Binding-site contacts:
Ligand atom O7 contacts residue ASN696 of chain 1.C at 3.3 Å (h-bond).
Ligand atom C8 contacts residue GLY1118 of chain 1.C at 3.6 Å.
Ligand atom C1 contacts residue ASN696 of chain 1.C at 1.4 Å.
Ligand atom O5 contacts residue ASP783 of chain 1.A at 4.2 Å.
Ligand atom O5 contacts residue ASN696 of chain 1.C at 2.4 Å (h-bond).
Ligand atom C5 contacts residue ASN696 of chain 1.C at 3.7 Å.
Ligand atom N2 contacts residue ASN696 of chain 1.C at 2.9 Å (h-bond).
Ligand atom C8 contacts residue ILE1117 of chain 1.C at 4.4 Å (hydrophobic).
Ligand atom C4 contacts residue ASN696 of chain 1.C at 4.2 Å.
Ligand atom C2 contacts residue ASN696 of chain 1.C at 2.4 Å.
Ligand atom C3 contacts residue ASN696 of chain 1.C at 3.8 Å.
Ligand atom C8 contacts residue ASN696 of chain 1.C at 4.4 Å.
Ligand atom C7 contacts residue ASN696 of chain 1.C at 3.2 Å.

The protein below binds the small molecule below.
Small molecule (SMILES): CC(=O)N[C@@H]1[C@@H](O)[C@H](O)[C@@H](CO)O[C@H]1O

Sequence of chain 1.A:
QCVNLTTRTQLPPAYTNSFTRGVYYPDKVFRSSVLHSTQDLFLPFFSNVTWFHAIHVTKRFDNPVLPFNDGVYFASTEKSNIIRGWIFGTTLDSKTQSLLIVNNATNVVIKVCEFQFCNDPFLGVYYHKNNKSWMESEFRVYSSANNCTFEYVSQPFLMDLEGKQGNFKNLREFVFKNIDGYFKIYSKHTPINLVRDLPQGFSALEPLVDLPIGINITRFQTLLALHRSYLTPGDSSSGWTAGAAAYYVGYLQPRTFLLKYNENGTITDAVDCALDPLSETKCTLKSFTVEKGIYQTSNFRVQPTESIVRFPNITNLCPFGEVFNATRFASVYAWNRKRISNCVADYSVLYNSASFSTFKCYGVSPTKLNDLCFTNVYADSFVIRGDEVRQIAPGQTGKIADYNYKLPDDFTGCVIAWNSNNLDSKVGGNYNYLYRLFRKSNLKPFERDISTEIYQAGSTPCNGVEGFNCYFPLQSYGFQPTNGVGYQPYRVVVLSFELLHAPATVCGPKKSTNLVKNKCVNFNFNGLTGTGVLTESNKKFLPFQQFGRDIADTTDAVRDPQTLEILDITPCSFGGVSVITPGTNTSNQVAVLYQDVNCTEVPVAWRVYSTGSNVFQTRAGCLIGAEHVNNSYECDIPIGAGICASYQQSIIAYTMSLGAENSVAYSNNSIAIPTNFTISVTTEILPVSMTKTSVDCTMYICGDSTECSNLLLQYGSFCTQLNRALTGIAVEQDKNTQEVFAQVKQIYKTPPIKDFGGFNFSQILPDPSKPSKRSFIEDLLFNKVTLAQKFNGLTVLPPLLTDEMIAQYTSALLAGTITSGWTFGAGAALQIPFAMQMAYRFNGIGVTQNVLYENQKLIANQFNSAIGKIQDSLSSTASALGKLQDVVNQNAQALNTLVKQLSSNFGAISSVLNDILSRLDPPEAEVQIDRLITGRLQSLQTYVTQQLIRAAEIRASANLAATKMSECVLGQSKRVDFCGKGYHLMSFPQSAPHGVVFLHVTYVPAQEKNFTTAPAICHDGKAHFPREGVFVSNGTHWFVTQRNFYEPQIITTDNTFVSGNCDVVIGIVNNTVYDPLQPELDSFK

Sequence of chain 1.C:
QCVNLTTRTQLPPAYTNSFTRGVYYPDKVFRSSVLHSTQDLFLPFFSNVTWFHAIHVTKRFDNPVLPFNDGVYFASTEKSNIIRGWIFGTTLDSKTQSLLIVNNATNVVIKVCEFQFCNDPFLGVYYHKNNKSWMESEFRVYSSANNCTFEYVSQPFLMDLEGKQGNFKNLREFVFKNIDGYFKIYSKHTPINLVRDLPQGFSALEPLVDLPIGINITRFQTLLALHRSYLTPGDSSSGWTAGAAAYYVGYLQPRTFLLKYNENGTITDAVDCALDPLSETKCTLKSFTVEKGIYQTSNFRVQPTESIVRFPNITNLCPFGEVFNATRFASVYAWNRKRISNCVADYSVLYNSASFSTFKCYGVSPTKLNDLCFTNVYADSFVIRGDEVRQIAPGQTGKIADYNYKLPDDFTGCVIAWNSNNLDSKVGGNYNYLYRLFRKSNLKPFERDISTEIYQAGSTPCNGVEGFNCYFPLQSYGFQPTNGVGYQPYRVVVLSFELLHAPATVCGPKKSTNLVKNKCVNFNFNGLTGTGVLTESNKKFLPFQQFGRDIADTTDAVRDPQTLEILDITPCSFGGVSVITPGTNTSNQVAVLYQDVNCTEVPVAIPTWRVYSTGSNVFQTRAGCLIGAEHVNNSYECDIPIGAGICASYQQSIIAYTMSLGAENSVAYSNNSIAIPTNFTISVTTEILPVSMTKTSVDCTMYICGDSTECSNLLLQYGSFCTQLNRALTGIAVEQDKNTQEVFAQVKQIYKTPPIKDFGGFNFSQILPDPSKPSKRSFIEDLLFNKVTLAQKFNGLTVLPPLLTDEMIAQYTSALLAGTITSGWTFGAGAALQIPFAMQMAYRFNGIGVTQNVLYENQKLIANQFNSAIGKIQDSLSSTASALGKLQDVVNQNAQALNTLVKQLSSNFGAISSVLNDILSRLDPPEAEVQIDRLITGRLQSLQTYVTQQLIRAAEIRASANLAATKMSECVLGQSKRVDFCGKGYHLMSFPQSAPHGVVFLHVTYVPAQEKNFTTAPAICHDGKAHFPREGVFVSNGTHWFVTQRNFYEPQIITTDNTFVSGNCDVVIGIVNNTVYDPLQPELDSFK